Binding-site contacts:
Ligand atom O5 contacts residue ASN27 of chain 1.C at 2.3 Å (h-bond).
Ligand atom C3 contacts residue ASN27 of chain 1.C at 3.9 Å.
Ligand atom O7 contacts residue ASN27 of chain 1.C at 3.8 Å.
Ligand atom C5 contacts residue ASN27 of chain 1.C at 3.6 Å.
Ligand atom N2 contacts residue ASN27 of chain 1.C at 3.2 Å (h-bond).
Ligand atom C1 contacts residue ASN27 of chain 1.C at 1.4 Å.
Ligand atom C8 contacts residue LYS26 of chain 1.C at 4.3 Å.
Ligand atom C7 contacts residue ASN27 of chain 1.C at 3.7 Å.
Ligand atom C2 contacts residue ASN27 of chain 1.C at 2.6 Å.
Ligand atom C4 contacts residue ASN27 of chain 1.C at 4.3 Å.

This small molecule binds to this protein.
Small molecule (SMILES): CC(=O)N[C@@H]1[C@@H](O)[C@H](O)[C@@H](CO)O[C@H]1O

Sequence of chain 1.C:
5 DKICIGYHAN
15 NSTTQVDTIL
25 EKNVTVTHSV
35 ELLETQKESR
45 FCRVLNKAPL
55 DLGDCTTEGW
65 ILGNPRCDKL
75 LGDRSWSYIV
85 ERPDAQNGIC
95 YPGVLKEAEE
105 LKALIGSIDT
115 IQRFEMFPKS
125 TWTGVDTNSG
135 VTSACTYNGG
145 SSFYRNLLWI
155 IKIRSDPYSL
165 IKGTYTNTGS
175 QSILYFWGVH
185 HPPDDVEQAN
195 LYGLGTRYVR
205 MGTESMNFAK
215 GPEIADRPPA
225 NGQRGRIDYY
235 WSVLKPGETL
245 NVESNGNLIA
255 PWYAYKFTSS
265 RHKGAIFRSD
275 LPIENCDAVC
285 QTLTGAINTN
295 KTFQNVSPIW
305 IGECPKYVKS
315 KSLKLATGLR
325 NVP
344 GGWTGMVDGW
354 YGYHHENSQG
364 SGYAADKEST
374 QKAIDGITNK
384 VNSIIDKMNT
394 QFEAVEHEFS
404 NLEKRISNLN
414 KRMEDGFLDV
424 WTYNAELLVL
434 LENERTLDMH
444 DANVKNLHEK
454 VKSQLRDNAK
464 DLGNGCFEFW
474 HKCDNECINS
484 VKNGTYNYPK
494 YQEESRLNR